Sequence of chain 2.A:
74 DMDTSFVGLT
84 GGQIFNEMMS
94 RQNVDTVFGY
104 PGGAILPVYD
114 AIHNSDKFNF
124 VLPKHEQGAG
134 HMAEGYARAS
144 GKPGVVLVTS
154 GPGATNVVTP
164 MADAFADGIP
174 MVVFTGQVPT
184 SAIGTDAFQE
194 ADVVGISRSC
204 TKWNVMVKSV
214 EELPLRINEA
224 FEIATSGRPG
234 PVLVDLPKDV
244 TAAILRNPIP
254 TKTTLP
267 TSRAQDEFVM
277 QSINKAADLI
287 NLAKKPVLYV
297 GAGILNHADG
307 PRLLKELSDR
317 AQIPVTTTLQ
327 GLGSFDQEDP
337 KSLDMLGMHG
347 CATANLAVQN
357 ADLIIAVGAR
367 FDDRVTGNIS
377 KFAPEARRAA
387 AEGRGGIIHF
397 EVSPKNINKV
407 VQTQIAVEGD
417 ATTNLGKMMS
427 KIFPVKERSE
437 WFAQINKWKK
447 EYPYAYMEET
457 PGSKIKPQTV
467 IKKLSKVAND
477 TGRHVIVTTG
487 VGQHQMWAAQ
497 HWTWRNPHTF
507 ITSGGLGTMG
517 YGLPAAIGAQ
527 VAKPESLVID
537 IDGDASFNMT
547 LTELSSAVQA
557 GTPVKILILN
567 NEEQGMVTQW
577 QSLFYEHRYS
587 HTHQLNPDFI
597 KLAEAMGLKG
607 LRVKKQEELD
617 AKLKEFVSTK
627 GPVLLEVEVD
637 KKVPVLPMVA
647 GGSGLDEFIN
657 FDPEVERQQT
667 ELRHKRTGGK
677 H

Sequence of chain 2.B:
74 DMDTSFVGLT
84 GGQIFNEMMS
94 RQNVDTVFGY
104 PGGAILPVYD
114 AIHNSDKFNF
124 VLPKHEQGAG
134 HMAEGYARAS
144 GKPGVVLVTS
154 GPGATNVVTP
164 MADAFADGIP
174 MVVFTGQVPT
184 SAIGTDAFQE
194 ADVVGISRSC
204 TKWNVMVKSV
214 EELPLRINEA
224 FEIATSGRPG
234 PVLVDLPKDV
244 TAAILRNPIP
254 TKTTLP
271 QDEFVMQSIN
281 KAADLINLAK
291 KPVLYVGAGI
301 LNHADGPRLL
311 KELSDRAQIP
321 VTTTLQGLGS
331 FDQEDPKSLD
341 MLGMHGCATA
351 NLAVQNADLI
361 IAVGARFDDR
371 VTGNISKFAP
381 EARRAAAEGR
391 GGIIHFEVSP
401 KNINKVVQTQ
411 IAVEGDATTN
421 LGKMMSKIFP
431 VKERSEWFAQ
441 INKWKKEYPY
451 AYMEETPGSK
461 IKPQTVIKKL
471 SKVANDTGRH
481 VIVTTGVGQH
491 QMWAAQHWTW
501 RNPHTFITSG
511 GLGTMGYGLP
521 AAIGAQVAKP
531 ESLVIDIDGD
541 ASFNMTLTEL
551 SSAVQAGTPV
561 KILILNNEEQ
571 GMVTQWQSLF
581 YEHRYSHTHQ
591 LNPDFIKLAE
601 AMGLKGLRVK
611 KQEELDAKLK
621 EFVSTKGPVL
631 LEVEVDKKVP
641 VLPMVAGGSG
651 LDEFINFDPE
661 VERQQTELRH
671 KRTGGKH

Binding-site contacts:
Ligand atom N3' contacts residue ARG370 of chain 2.B at 3.1 Å (salt-bridge).
Ligand atom C6 contacts residue PHE191 of chain 2.A at 3.7 Å (hydrophobic).
Ligand atom O4' contacts residue ARG370 of chain 2.B at 3.1 Å (salt-bridge).
Ligand atom N1' contacts residue GLY106 of chain 2.A at 3.3 Å.
Ligand atom C5' contacts residue FAD1 of chain 2.N at 3.5 Å.
Ligand atom O9 contacts residue ARG370 of chain 2.B at 2.9 Å (salt-bridge).
Ligand atom C1 contacts residue PRO182 of chain 2.A at 3.7 Å (hydrophobic).
Ligand atom N8 contacts residue LYS241 of chain 2.A at 3.1 Å (salt-bridge).
Ligand atom O4' contacts residue MET344 of chain 2.B at 3.7 Å.
Ligand atom C5 contacts residue ALA190 of chain 2.A at 3.6 Å (hydrophobic).
Ligand atom C7' contacts residue MET572 of chain 2.B at 3.6 Å (hydrophobic).
Ligand atom C10 contacts residue GLY106 of chain 2.A at 3.5 Å.
Ligand atom N10 contacts residue TRP576 of chain 2.B at 3.5 Å.
Ligand atom C7' contacts residue VAL573 of chain 2.B at 3.7 Å (hydrophobic).
Ligand atom C3 contacts residue ARG370 of chain 2.B at 3.3 Å.
Ligand atom C4' contacts residue ARG370 of chain 2.B at 3.6 Å.
Ligand atom C6' contacts residue TRP576 of chain 2.B at 3.7 Å (hydrophobic).
Ligand atom C1 contacts residue ARG370 of chain 2.B at 3.8 Å.
Ligand atom C13 contacts residue GLN192 of chain 2.A at 3.8 Å.
Ligand atom C5' contacts residue MET344 of chain 2.B at 3.6 Å (hydrophobic).
Ligand atom C2' contacts residue TRP576 of chain 2.B at 3.5 Å (hydrophobic).
Ligand atom C6 contacts residue VAL181 of chain 2.A at 3.6 Å (hydrophobic).
Ligand atom C4 contacts residue ASP369 of chain 2.B at 3.7 Å.
Ligand atom C9 contacts residue TRP576 of chain 2.B at 3.5 Å (hydrophobic).
Ligand atom N5' contacts residue TRP576 of chain 2.B at 3.5 Å (h-bond).
Ligand atom O11 contacts residue PRO182 of chain 2.A at 3.4 Å.
Ligand atom O7B contacts residue PRO182 of chain 2.A at 3.5 Å.
Ligand atom C2 contacts residue ARG370 of chain 2.B at 3.5 Å.
Ligand atom C13 contacts residue PHE191 of chain 2.A at 3.6 Å (hydrophobic).
Ligand atom C10 contacts residue TRP576 of chain 2.B at 3.7 Å (hydrophobic).
Ligand atom O11 contacts residue LYS241 of chain 2.A at 3.8 Å.
Ligand atom O9 contacts residue TRP576 of chain 2.B at 3.6 Å.
Ligand atom C5 contacts residue ASP369 of chain 2.B at 3.3 Å.
Ligand atom O7B contacts residue LYS241 of chain 2.A at 3.4 Å (salt-bridge).
Ligand atom C4 contacts residue ARG370 of chain 2.B at 3.5 Å.
Ligand atom N1' contacts residue TRP576 of chain 2.B at 3.6 Å.
Ligand atom N5' contacts residue MET572 of chain 2.B at 3.8 Å.
Ligand atom N3' contacts residue TRP576 of chain 2.B at 3.3 Å.
Ligand atom C10 contacts residue LYS241 of chain 2.A at 3.2 Å.
Ligand atom C4' contacts residue TRP576 of chain 2.B at 3.7 Å (hydrophobic).

The protein below binds the small molecule below.
Small molecule (SMILES): COC(=O)c1ccccc1S(=O)(=O)NC(=O)N(C)c1nc(C)nc(OC)n1